Binding-site contacts:
Ligand atom C4 contacts residue ASN98 of chain 1.B at 3.9 Å.
Ligand atom O7 contacts residue ASN98 of chain 1.B at 3.7 Å.
Ligand atom C6 contacts residue ASN98 of chain 1.B at 4.2 Å.
Ligand atom C3 contacts residue ASN98 of chain 1.B at 3.6 Å.
Ligand atom C1 contacts residue ASN98 of chain 1.B at 1.2 Å.
Ligand atom O5 contacts residue TYR96 of chain 1.B at 3.7 Å.
Ligand atom O6 contacts residue TYR96 of chain 1.B at 3.6 Å.
Ligand atom C5 contacts residue TYR96 of chain 1.B at 4.4 Å (hydrophobic).
Ligand atom N2 contacts residue ASN98 of chain 1.B at 3.0 Å (h-bond).
Ligand atom C5 contacts residue ASN98 of chain 1.B at 3.2 Å.
Ligand atom C7 contacts residue ASN98 of chain 1.B at 3.6 Å.
Ligand atom C6 contacts residue TYR96 of chain 1.B at 3.8 Å (hydrophobic).
Ligand atom C2 contacts residue ASN98 of chain 1.B at 2.3 Å.
Ligand atom O5 contacts residue ASN98 of chain 1.B at 1.9 Å (h-bond).

Sequence of chain 1.B:
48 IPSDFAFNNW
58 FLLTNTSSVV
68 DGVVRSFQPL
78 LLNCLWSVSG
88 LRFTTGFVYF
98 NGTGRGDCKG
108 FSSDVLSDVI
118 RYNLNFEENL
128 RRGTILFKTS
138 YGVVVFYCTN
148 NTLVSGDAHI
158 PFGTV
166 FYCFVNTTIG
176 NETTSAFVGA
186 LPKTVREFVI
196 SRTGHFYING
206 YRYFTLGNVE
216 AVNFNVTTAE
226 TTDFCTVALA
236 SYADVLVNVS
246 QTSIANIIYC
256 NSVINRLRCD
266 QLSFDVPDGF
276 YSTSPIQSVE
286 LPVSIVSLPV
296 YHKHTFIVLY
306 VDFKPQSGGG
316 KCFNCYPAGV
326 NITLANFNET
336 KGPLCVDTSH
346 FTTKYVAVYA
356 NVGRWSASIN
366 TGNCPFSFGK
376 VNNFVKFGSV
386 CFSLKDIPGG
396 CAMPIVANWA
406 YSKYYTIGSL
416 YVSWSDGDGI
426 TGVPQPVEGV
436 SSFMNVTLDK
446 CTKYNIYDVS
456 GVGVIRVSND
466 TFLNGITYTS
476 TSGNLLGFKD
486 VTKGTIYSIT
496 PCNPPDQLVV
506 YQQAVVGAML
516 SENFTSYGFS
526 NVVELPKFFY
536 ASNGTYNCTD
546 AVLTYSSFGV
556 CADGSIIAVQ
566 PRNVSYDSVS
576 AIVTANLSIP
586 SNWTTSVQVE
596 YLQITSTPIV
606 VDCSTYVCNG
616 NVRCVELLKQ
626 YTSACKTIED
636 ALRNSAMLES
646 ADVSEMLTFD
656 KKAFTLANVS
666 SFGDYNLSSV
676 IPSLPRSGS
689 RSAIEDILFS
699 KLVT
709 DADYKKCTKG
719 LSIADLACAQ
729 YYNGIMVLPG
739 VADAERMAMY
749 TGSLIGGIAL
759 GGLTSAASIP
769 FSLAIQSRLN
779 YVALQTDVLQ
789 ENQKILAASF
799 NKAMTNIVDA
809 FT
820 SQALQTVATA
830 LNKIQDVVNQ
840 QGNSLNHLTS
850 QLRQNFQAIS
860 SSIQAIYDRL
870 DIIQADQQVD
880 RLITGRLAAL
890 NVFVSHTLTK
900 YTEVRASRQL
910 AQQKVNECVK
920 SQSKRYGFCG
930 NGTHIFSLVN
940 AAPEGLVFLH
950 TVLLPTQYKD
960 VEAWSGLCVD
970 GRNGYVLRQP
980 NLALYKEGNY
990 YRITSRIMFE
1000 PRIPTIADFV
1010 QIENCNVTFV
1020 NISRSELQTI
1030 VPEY

A protein and the small-molecule ligand that binds it are described below.
Small molecule (SMILES): CC(=O)N[C@@H]1[C@@H](O)[C@H](O)[C@@H](CO)O[C@H]1O